Binding-site contacts:
Ligand atom C5 contacts residue ARG33 of chain 14.D at 4.3 Å.
Ligand atom C7 contacts residue PRO31 of chain 14.D at 3.1 Å (hydrophobic).
Ligand atom C2 contacts residue PRO31 of chain 14.D at 3.4 Å (hydrophobic).
Ligand atom O5 contacts residue ASN70 of chain 14.D at 2.4 Å (h-bond).
Ligand atom C8 contacts residue PRO31 of chain 14.D at 4.4 Å (hydrophobic).
Ligand atom C7 contacts residue ASN70 of chain 14.D at 3.1 Å.
Ligand atom O6 contacts residue ARG33 of chain 14.D at 3.2 Å (salt-bridge).
Ligand atom O7 contacts residue ASN70 of chain 14.D at 3.3 Å (h-bond).
Ligand atom O7 contacts residue SER71 of chain 14.D at 3.8 Å.
Ligand atom C6 contacts residue ARG33 of chain 14.D at 3.3 Å.
Ligand atom N2 contacts residue ASN70 of chain 14.D at 2.9 Å (h-bond).
Ligand atom C1 contacts residue ARG33 of chain 14.D at 4.3 Å.
Ligand atom O3 contacts residue PRO31 of chain 14.D at 3.4 Å (h-bond).
Ligand atom C1 contacts residue ASN32 of chain 14.D at 4.5 Å.
Ligand atom O7 contacts residue PRO31 of chain 14.D at 3.2 Å (h-bond).
Ligand atom C5 contacts residue ASN70 of chain 14.D at 3.7 Å.
Ligand atom N2 contacts residue ASN32 of chain 14.D at 4.0 Å.
Ligand atom C3 contacts residue PRO31 of chain 14.D at 3.3 Å (hydrophobic).
Ligand atom N2 contacts residue PRO31 of chain 14.D at 2.5 Å (h-bond).
Ligand atom O7 contacts residue SER29 of chain 14.D at 4.4 Å.
Ligand atom C1 contacts residue ASN70 of chain 14.D at 1.4 Å.
Ligand atom C3 contacts residue ASN70 of chain 14.D at 3.8 Å.
Ligand atom C2 contacts residue ASN70 of chain 14.D at 2.5 Å.
Ligand atom C1 contacts residue PRO31 of chain 14.D at 4.2 Å (hydrophobic).
Ligand atom C8 contacts residue ASN70 of chain 14.D at 3.9 Å.
Ligand atom C4 contacts residue ASN70 of chain 14.D at 4.2 Å.

A small-molecule ligand and the protein it binds are described below.
Small molecule (SMILES): CC(=O)N[C@@H]1[C@@H](O)[C@H](O)[C@@H](CO)O[C@H]1O

Sequence of chain 14.D:
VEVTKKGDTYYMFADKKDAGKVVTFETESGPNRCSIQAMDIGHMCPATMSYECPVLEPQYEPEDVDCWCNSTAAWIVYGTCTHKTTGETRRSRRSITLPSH